Binding-site contacts:
Ligand atom O2 contacts residue HIS157 of chain 1.A at 3.3 Å (h-bond).
Ligand atom O4 contacts residue NI1 of chain 1.B at 2.7 Å (h-bond).
Ligand atom C7 contacts residue GLU158 of chain 1.A at 3.6 Å.
Ligand atom N1 contacts residue HIS157 of chain 1.A at 3.4 Å (h-bond).
Ligand atom C11 contacts residue TYR150 of chain 1.A at 3.6 Å (hydrophobic).
Ligand atom N14 contacts residue GLY113 of chain 1.A at 3.4 Å (h-bond).
Ligand atom C3 contacts residue NI1 of chain 1.B at 3.0 Å.
Ligand atom C18 contacts residue ARG56 of chain 1.A at 3.3 Å.
Ligand atom N1 contacts residue GLY60 of chain 1.A at 3.1 Å (h-bond).
Ligand atom O20 contacts residue GLU112 of chain 1.A at 3.8 Å.
Ligand atom N1 contacts residue GLN65 of chain 1.A at 3.6 Å.
Ligand atom O2 contacts residue GLN65 of chain 1.A at 2.8 Å (h-bond).
Ligand atom C25 contacts residue LEU188 of chain 1.A at 3.0 Å (hydrophobic).
Ligand atom C11 contacts residue LEU108 of chain 1.A at 3.4 Å (hydrophobic).
Ligand atom C3 contacts residue GLY60 of chain 1.A at 3.2 Å.
Ligand atom O2 contacts residue HIS161 of chain 1.A at 3.0 Å (h-bond).
Ligand atom C17 contacts residue GLY57 of chain 1.A at 3.6 Å.
Ligand atom O27 contacts residue GLY111 of chain 1.A at 2.8 Å (h-bond).
Ligand atom C10 contacts residue ILE153 of chain 1.A at 3.8 Å (hydrophobic).
Ligand atom C26 contacts residue GLU110 of chain 1.A at 3.7 Å.
Ligand atom O13 contacts residue GLY58 of chain 1.A at 3.2 Å.
Ligand atom O4 contacts residue CYS114 of chain 1.A at 3.5 Å.
Ligand atom O4 contacts residue LEU115 of chain 1.A at 2.8 Å (h-bond).
Ligand atom C24 contacts residue LEU188 of chain 1.A at 3.5 Å (hydrophobic).
Ligand atom O27 contacts residue GLU110 of chain 1.A at 3.7 Å.
Ligand atom O20 contacts residue GLY113 of chain 1.A at 2.9 Å (h-bond).
Ligand atom O4 contacts residue GLN65 of chain 1.A at 3.2 Å (h-bond).
Ligand atom C5 contacts residue GLY60 of chain 1.A at 3.1 Å.
Ligand atom C24 contacts residue TYR150 of chain 1.A at 3.4 Å (hydrophobic).
Ligand atom O13 contacts residue VAL59 of chain 1.A at 3.1 Å (h-bond).
Ligand atom C25 contacts residue TYR150 of chain 1.A at 3.2 Å (hydrophobic).
Ligand atom O2 contacts residue GLU158 of chain 1.A at 2.8 Å (salt-bridge).
Ligand atom N1 contacts residue NI1 of chain 1.B at 2.8 Å (h-bond).
Ligand atom C18 contacts residue CYS114 of chain 1.A at 3.5 Å (hydrophobic).
Ligand atom C11 contacts residue ILE153 of chain 1.A at 3.5 Å (hydrophobic).
Ligand atom N1 contacts residue GLU158 of chain 1.A at 2.6 Å (salt-bridge).
Ligand atom O2 contacts residue NI1 of chain 1.B at 2.2 Å (h-bond).
Ligand atom C9 contacts residue HIS157 of chain 1.A at 3.8 Å.
Ligand atom C10 contacts residue HIS157 of chain 1.A at 3.7 Å.
Ligand atom C18 contacts residue GLY113 of chain 1.A at 3.6 Å.

Sequence of chain 1.A:
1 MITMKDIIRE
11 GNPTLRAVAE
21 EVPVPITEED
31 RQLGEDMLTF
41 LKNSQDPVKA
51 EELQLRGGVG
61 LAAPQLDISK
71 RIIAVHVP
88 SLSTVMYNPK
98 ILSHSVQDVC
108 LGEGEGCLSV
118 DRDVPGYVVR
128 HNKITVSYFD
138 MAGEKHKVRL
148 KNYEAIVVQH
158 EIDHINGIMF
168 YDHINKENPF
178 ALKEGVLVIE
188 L

This protein binds this small molecule.
Small molecule (SMILES): CCCCC[C@H](CC(=O)NO)C(=O)N[C@H](C(=O)N1CCC[C@H]1CO)C(C)C